Sequence of chain 2.A:
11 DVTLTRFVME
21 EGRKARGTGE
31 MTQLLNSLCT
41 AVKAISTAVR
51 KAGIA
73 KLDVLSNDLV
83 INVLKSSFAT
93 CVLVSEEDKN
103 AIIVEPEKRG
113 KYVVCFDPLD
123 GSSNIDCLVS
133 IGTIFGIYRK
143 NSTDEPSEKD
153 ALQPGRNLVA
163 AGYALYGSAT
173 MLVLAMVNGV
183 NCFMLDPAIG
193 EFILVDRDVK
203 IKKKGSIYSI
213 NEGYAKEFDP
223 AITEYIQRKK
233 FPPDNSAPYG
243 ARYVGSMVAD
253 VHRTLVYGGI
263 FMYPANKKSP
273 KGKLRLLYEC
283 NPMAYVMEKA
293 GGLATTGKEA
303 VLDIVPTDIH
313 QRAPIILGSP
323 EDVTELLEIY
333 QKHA

Sequence of chain 2.B:
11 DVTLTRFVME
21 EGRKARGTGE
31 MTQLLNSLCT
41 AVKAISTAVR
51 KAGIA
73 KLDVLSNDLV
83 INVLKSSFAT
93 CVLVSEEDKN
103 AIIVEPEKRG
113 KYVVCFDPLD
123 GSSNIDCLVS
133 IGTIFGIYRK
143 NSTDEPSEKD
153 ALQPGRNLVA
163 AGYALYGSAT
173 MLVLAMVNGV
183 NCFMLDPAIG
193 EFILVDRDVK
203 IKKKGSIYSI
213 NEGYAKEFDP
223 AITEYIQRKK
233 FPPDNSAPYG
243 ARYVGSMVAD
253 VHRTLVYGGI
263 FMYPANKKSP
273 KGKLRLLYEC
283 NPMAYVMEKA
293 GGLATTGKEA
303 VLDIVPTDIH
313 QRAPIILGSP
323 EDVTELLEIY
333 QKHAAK

Binding-site contacts:
Ligand atom C6 contacts residue TYR245 of chain 2.B at 3.5 Å (hydrophobic).
Ligand atom C1 contacts residue LYS275 of chain 2.B at 3.8 Å.
Ligand atom C2 contacts residue PO41 of chain 2.I at 3.8 Å.
Ligand atom O2 contacts residue PO41 of chain 2.I at 2.6 Å (h-bond).
Ligand atom O6 contacts residue TYR265 of chain 2.B at 3.2 Å.
Ligand atom P contacts residue ASN213 of chain 2.B at 3.7 Å.
Ligand atom C6 contacts residue GLY247 of chain 2.B at 3.6 Å.
Ligand atom C5 contacts residue GLY247 of chain 2.B at 3.8 Å.
Ligand atom O3 contacts residue GLY123 of chain 2.B at 3.7 Å.
Ligand atom O1 contacts residue LYS275 of chain 2.B at 3.5 Å.
Ligand atom C1 contacts residue PO41 of chain 2.I at 3.3 Å.
Ligand atom O1P contacts residue ARG244 of chain 2.A at 2.6 Å (salt-bridge).
Ligand atom O2 contacts residue ASP122 of chain 2.B at 3.8 Å.
Ligand atom C3 contacts residue MET249 of chain 2.B at 3.7 Å (hydrophobic).
Ligand atom O2P contacts residue LYS275 of chain 2.B at 3.8 Å.
Ligand atom P contacts residue TYR265 of chain 2.B at 3.8 Å.
Ligand atom O3 contacts residue ASP122 of chain 2.B at 2.8 Å (salt-bridge).
Ligand atom O4 contacts residue MET249 of chain 2.B at 3.2 Å (h-bond).
Ligand atom O3 contacts residue SER248 of chain 2.B at 3.9 Å.
Ligand atom O6 contacts residue TYR245 of chain 2.B at 3.8 Å.
Ligand atom O3P contacts residue TYR265 of chain 2.B at 3.7 Å.
Ligand atom C1 contacts residue GLU281 of chain 2.B at 3.7 Å.
Ligand atom O6 contacts residue LYS275 of chain 2.B at 3.2 Å (salt-bridge).
Ligand atom O5 contacts residue LYS275 of chain 2.B at 2.9 Å (salt-bridge).
Ligand atom O2P contacts residue TYR216 of chain 2.B at 2.8 Å (h-bond).
Ligand atom O3 contacts residue GLY247 of chain 2.B at 3.8 Å.
Ligand atom P contacts residue TYR245 of chain 2.B at 3.9 Å.
Ligand atom O3P contacts residue ASN213 of chain 2.B at 2.5 Å (h-bond).
Ligand atom O3P contacts residue TYR245 of chain 2.B at 2.8 Å (h-bond).
Ligand atom O2P contacts residue TYR265 of chain 2.B at 2.8 Å (h-bond).
Ligand atom C5 contacts residue LYS275 of chain 2.B at 3.8 Å.
Ligand atom C4 contacts residue GLY247 of chain 2.B at 3.0 Å.
Ligand atom C2 contacts residue LYS275 of chain 2.B at 3.9 Å.
Ligand atom C3 contacts residue ASP122 of chain 2.B at 3.6 Å.
Ligand atom O3 contacts residue MET249 of chain 2.B at 3.1 Å (h-bond).
Ligand atom O1 contacts residue PO41 of chain 2.I at 2.9 Å (h-bond).
Ligand atom C4 contacts residue MET249 of chain 2.B at 3.6 Å (hydrophobic).
Ligand atom C1 contacts residue LEU276 of chain 2.B at 3.6 Å (hydrophobic).
Ligand atom O3P contacts residue ARG244 of chain 2.A at 3.6 Å (salt-bridge).
Ligand atom O4 contacts residue GLY247 of chain 2.B at 3.7 Å.

A small-molecule ligand and the protein it binds are described below.
Small molecule (SMILES): O=P(O)(O)OC[C@H]1O[C@](O)(CO)[C@@H](O)[C@@H]1O